Sequence of chain 1.C:
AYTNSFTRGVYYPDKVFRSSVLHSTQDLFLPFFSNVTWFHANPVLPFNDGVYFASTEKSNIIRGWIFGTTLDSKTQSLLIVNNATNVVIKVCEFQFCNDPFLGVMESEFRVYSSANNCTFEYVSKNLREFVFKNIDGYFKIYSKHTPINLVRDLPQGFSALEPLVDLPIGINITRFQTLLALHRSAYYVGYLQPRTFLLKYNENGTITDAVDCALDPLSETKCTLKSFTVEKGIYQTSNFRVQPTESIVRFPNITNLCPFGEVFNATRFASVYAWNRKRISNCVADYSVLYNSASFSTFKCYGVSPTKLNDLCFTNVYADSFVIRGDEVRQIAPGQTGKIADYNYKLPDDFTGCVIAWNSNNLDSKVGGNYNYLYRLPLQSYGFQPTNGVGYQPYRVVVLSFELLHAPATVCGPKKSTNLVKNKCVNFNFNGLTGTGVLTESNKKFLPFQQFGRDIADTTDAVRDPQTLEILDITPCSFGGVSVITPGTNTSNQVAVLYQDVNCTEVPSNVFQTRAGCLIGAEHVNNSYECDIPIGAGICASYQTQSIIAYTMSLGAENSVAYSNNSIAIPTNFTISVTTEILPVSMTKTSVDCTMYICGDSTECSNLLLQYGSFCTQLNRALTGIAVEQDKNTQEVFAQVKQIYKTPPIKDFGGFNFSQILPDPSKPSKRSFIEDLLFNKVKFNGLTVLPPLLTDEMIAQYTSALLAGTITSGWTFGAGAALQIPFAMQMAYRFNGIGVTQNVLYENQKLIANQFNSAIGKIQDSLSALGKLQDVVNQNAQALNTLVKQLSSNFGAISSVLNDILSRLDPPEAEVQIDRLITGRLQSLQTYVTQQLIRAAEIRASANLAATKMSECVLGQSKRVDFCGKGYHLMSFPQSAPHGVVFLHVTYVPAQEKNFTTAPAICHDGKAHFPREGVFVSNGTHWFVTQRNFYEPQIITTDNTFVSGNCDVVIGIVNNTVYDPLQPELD

Binding-site contacts:
Ligand atom C8 contacts residue LYS1073 of chain 1.C at 4.3 Å.
Ligand atom N2 contacts residue ASN1074 of chain 1.C at 2.9 Å (h-bond).
Ligand atom C8 contacts residue GLU1072 of chain 1.C at 3.3 Å.
Ligand atom O7 contacts residue ASN1074 of chain 1.C at 3.8 Å.
Ligand atom C4 contacts residue ALA706 of chain 1.C at 4.4 Å (hydrophobic).
Ligand atom C2 contacts residue ASN1074 of chain 1.C at 2.5 Å.
Ligand atom C7 contacts residue ASN1074 of chain 1.C at 3.6 Å.
Ligand atom C5 contacts residue ASN1074 of chain 1.C at 3.6 Å.
Ligand atom C5 contacts residue ALA706 of chain 1.C at 3.7 Å (hydrophobic).
Ligand atom C1 contacts residue ASN1074 of chain 1.C at 1.4 Å.
Ligand atom C6 contacts residue ALA706 of chain 1.C at 4.3 Å (hydrophobic).
Ligand atom C4 contacts residue ASN1074 of chain 1.C at 4.2 Å.
Ligand atom C8 contacts residue ASN1074 of chain 1.C at 4.1 Å.
Ligand atom C3 contacts residue ASN1074 of chain 1.C at 3.8 Å.
Ligand atom O5 contacts residue ASN1074 of chain 1.C at 2.3 Å (h-bond).
Ligand atom O4 contacts residue ALA706 of chain 1.C at 4.1 Å.

The small molecule below binds the protein below.
Small molecule (SMILES): CC(=O)N[C@H]1[C@H](O[C@H]2[C@H](O)[C@@H](NC(C)=O)CO[C@@H]2CO)O[C@H](CO)[C@@H](O)[C@@H]1O